The protein below binds the small molecule below.
Small molecule (SMILES): CC(=O)N[C@H]1[C@H](O[C@H]2[C@H](O)[C@@H](NC(C)=O)CO[C@@H]2CO)O[C@H](CO)[C@@H](O)[C@@H]1O

Binding-site contacts:
Ligand atom C2 contacts residue TYR93 of chain 2.E at 3.8 Å (hydrophobic).
Ligand atom O4 contacts residue VAL94 of chain 2.E at 3.7 Å.
Ligand atom C2 contacts residue VAL94 of chain 2.E at 4.3 Å (hydrophobic).
Ligand atom O7 contacts residue ASN182 of chain 2.E at 2.9 Å (h-bond).
Ligand atom C1 contacts residue TYR93 of chain 2.E at 3.8 Å (hydrophobic).
Ligand atom O3 contacts residue VAL94 of chain 2.E at 4.5 Å.
Ligand atom N2 contacts residue ASN182 of chain 2.E at 2.9 Å (h-bond).
Ligand atom C8 contacts residue ASN182 of chain 2.E at 4.3 Å.
Ligand atom N2 contacts residue TYR93 of chain 2.E at 3.3 Å (h-bond).
Ligand atom C7 contacts residue TRP154 of chain 2.E at 4.5 Å (hydrophobic).
Ligand atom O7 contacts residue VAL94 of chain 2.E at 3.5 Å.
Ligand atom C2 contacts residue ASN182 of chain 2.E at 2.5 Å.
Ligand atom C3 contacts residue VAL94 of chain 2.E at 4.4 Å (hydrophobic).
Ligand atom C5 contacts residue ASN182 of chain 2.E at 3.6 Å.
Ligand atom O5 contacts residue ASN182 of chain 2.E at 2.4 Å (h-bond).
Ligand atom C3 contacts residue TYR93 of chain 2.E at 3.8 Å (hydrophobic).
Ligand atom C8 contacts residue TYR93 of chain 2.E at 4.4 Å (hydrophobic).
Ligand atom C7 contacts residue ASN182 of chain 2.E at 3.1 Å.
Ligand atom O7 contacts residue LEU70 of chain 2.E at 3.7 Å.
Ligand atom C7 contacts residue TYR93 of chain 2.E at 4.3 Å (hydrophobic).
Ligand atom C1 contacts residue ASN182 of chain 2.E at 1.4 Å.
Ligand atom O7 contacts residue TRP154 of chain 2.E at 4.5 Å.
Ligand atom C8 contacts residue ASP150 of chain 2.E at 4.3 Å.
Ligand atom C8 contacts residue TRP154 of chain 2.E at 3.6 Å (hydrophobic).
Ligand atom C3 contacts residue ASN182 of chain 2.E at 3.8 Å.
Ligand atom C4 contacts residue ASN182 of chain 2.E at 4.3 Å.

Sequence of chain 2.E:
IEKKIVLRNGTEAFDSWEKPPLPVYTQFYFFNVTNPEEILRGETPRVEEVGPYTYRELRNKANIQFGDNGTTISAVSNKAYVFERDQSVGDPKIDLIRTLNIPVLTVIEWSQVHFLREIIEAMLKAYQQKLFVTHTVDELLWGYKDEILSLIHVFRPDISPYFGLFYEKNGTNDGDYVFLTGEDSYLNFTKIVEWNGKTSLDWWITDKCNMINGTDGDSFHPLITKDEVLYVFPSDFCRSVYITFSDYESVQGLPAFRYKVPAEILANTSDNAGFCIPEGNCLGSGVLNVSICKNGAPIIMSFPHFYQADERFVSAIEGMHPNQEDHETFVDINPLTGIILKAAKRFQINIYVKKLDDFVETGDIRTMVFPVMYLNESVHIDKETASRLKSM